Binding-site contacts:
Ligand atom C5 contacts residue SER398 of chain 1.F at 3.8 Å.
Ligand atom C1 contacts residue SER398 of chain 1.F at 2.8 Å.
Ligand atom C2 contacts residue SER398 of chain 1.F at 1.5 Å.
Ligand atom C3 contacts residue SER398 of chain 1.F at 2.0 Å.
Ligand atom O6 contacts residue SER398 of chain 1.F at 2.2 Å (h-bond).
Ligand atom O8 contacts residue SER398 of chain 1.F at 3.5 Å.
Ligand atom O4 contacts residue SER398 of chain 1.F at 4.3 Å.
Ligand atom C4 contacts residue SER398 of chain 1.F at 3.4 Å.
Ligand atom O1A contacts residue SER398 of chain 1.F at 3.6 Å.
Ligand atom C6 contacts residue SER398 of chain 1.F at 3.1 Å.
Ligand atom O1B contacts residue SER398 of chain 1.F at 3.5 Å (h-bond).
Ligand atom C7 contacts residue SER398 of chain 1.F at 4.4 Å.

A small-molecule ligand and the protein it binds are described below.
Small molecule (SMILES): C[C@H](O)[C@H](N)[C@@H]1O[C@](O)(C(=O)O)C[C@H](O)[C@@H]1N

Sequence of chain 1.F:
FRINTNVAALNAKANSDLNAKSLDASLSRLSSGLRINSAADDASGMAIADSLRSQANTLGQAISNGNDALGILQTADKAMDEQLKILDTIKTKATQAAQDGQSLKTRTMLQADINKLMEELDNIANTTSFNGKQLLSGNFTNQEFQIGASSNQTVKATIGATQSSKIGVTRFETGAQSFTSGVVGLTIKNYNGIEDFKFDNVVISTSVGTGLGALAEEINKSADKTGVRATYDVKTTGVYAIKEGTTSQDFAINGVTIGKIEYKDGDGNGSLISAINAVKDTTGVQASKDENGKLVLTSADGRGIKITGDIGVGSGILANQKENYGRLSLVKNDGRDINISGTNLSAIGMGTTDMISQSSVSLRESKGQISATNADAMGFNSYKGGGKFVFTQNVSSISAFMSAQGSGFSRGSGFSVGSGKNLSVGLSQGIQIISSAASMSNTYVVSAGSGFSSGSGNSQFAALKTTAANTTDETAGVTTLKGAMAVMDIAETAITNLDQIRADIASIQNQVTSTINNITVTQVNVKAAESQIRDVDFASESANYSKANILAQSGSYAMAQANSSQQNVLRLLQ